The small molecule below binds the protein below.
Small molecule (SMILES): CC(=O)N[C@@H]1[C@@H](O)[C@H](O)[C@@H](CO)O[C@H]1O

Binding-site contacts:
Ligand atom C6 contacts residue GLU21 of chain 1.A at 3.7 Å.
Ligand atom C8 contacts residue HIS228 of chain 1.B at 3.4 Å.
Ligand atom C8 contacts residue GLN225 of chain 1.B at 3.7 Å.
Ligand atom C2 contacts residue ASN58 of chain 1.A at 2.4 Å.
Ligand atom N2 contacts residue HIS228 of chain 1.B at 3.9 Å.
Ligand atom C5 contacts residue ASN58 of chain 1.A at 3.7 Å.
Ligand atom O6 contacts residue GLU21 of chain 1.A at 4.2 Å.
Ligand atom C8 contacts residue ASN58 of chain 1.A at 3.6 Å.
Ligand atom O7 contacts residue HIS228 of chain 1.B at 4.1 Å.
Ligand atom C1 contacts residue ASN58 of chain 1.A at 1.4 Å.
Ligand atom N2 contacts residue ASN58 of chain 1.A at 2.8 Å (h-bond).
Ligand atom C7 contacts residue ASN58 of chain 1.A at 3.4 Å.
Ligand atom C3 contacts residue ASN58 of chain 1.A at 3.8 Å.
Ligand atom O7 contacts residue ASN58 of chain 1.A at 3.6 Å.
Ligand atom C7 contacts residue HIS228 of chain 1.B at 3.7 Å.
Ligand atom O7 contacts residue ALA59 of chain 1.A at 4.4 Å.
Ligand atom O5 contacts residue ASN58 of chain 1.A at 2.4 Å (h-bond).
Ligand atom O3 contacts residue HIS228 of chain 1.B at 3.7 Å.
Ligand atom C4 contacts residue ASN58 of chain 1.A at 4.2 Å.

Sequence of chain 1.A:
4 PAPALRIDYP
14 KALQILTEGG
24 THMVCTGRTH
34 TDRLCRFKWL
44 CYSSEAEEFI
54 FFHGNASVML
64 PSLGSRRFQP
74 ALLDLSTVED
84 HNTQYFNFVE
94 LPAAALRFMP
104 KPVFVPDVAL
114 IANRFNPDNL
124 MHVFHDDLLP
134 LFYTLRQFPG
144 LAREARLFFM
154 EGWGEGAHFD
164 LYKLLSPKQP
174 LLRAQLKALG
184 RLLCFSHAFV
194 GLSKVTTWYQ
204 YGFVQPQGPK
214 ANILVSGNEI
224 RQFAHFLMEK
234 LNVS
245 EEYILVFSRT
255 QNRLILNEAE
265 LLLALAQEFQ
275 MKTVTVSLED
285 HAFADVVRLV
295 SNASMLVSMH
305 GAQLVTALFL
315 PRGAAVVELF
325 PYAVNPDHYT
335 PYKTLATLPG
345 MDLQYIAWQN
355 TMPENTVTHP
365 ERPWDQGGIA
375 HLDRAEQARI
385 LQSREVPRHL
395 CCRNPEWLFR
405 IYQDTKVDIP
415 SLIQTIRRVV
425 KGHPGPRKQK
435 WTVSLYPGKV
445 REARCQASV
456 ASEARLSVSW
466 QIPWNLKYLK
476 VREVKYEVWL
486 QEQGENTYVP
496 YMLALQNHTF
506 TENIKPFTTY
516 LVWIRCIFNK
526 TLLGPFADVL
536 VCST

Sequence of chain 1.B:
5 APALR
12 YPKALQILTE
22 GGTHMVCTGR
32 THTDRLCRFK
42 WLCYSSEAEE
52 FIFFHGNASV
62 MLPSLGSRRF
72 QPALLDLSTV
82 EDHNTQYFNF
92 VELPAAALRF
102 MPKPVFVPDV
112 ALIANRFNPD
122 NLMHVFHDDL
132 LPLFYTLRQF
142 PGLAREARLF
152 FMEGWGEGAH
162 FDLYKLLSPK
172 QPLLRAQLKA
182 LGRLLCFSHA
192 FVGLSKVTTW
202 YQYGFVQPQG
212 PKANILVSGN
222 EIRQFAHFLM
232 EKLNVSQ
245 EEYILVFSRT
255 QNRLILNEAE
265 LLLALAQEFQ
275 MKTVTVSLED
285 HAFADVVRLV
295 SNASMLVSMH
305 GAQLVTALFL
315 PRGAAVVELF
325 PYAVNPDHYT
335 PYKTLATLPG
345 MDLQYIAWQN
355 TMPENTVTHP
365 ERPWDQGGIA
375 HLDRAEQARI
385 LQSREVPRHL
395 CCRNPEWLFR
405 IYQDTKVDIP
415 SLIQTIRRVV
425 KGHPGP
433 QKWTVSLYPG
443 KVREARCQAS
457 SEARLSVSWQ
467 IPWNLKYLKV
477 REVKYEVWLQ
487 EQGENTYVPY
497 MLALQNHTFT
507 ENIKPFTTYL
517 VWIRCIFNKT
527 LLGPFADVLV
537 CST